This protein binds this small molecule.
Small molecule (SMILES): O=C(O)[C@H](Cc1c[nH]c2ccccc12)NC(=O)C(F)(F)C(F)(F)C(F)(F)C(F)(F)C(F)(F)C(F)(F)C(F)(F)C(F)(F)F

Sequence of chain 1.B:
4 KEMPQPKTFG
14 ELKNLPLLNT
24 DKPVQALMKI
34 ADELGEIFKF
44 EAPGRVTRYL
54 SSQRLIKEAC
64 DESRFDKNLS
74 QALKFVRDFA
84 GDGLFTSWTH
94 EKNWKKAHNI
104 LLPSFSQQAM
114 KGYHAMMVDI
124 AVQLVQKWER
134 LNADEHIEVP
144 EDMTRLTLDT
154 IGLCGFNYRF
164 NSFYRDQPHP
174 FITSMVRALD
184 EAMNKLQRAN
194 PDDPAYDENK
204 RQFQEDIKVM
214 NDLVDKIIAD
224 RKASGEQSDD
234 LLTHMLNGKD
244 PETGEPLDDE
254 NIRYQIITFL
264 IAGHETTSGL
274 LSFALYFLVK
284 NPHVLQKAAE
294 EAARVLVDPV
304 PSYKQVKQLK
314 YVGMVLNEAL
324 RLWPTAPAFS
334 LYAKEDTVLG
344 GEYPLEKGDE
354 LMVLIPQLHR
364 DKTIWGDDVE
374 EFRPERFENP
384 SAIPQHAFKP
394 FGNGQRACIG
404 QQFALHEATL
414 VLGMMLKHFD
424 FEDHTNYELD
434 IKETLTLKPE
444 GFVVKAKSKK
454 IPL

Binding-site contacts:
Ligand atom O contacts residue GLN74 of chain 1.B at 2.9 Å (h-bond).
Ligand atom FBJ contacts residue ALA331 of chain 1.B at 3.4 Å.
Ligand atom FBP contacts residue ALA331 of chain 1.B at 3.0 Å.
Ligand atom FBN contacts residue PHE88 of chain 1.B at 3.2 Å.
Ligand atom FBB contacts residue VAL27 of chain 1.B at 3.6 Å.
Ligand atom O contacts residue SER73 of chain 1.B at 3.5 Å.
Ligand atom FBK contacts residue LEU438 of chain 1.B at 2.7 Å.
Ligand atom FBO contacts residue ALA329 of chain 1.B at 3.4 Å.
Ligand atom CZ2 contacts residue ALA45 of chain 1.B at 3.5 Å (hydrophobic).
Ligand atom FBO contacts residue LEU438 of chain 1.B at 2.7 Å.
Ligand atom FBE contacts residue ALA75 of chain 1.B at 3.5 Å.
Ligand atom FBF contacts residue MET186 of chain 1.B at 3.3 Å.
Ligand atom FBI contacts residue ALA75 of chain 1.B at 3.2 Å.
Ligand atom NE1 contacts residue LEU21 of chain 1.B at 3.8 Å.
Ligand atom FAZ contacts residue LEU189 of chain 1.B at 3.2 Å.
Ligand atom CB contacts residue TYR52 of chain 1.B at 3.1 Å (hydrophobic).
Ligand atom CH2 contacts residue ARG48 of chain 1.B at 3.5 Å.
Ligand atom FBC contacts residue VAL27 of chain 1.B at 3.4 Å.
Ligand atom CD1 contacts residue LEU21 of chain 1.B at 3.5 Å (hydrophobic).
Ligand atom OXT contacts residue SER73 of chain 1.B at 3.8 Å.
Ligand atom FBA contacts residue LEU21 of chain 1.B at 3.6 Å.
Ligand atom C contacts residue GLN74 of chain 1.B at 3.5 Å.
Ligand atom FBB contacts residue PRO26 of chain 1.B at 3.7 Å.
Ligand atom OXT contacts residue GLN74 of chain 1.B at 3.4 Å (h-bond).
Ligand atom FBA contacts residue LEU30 of chain 1.B at 3.4 Å.
Ligand atom OXT contacts residue ALA75 of chain 1.B at 3.1 Å (h-bond).
Ligand atom OAQ contacts residue TYR52 of chain 1.B at 2.7 Å (h-bond).
Ligand atom FBO contacts residue PRO330 of chain 1.B at 3.7 Å.
Ligand atom CH2 contacts residue ALA45 of chain 1.B at 3.3 Å (hydrophobic).
Ligand atom FBP contacts residue ALA329 of chain 1.B at 3.4 Å.
Ligand atom CAP contacts residue TYR52 of chain 1.B at 3.5 Å (hydrophobic).
Ligand atom FBG contacts residue ALA331 of chain 1.B at 3.7 Å.
Ligand atom FBG contacts residue VAL27 of chain 1.B at 3.6 Å.
Ligand atom CAW contacts residue LEU438 of chain 1.B at 3.7 Å (hydrophobic).
Ligand atom CE3 contacts residue THR50 of chain 1.B at 3.6 Å.
Ligand atom CAY contacts residue LEU438 of chain 1.B at 3.7 Å (hydrophobic).
Ligand atom FBK contacts residue PRO330 of chain 1.B at 3.7 Å.
Ligand atom FBA contacts residue PRO26 of chain 1.B at 3.7 Å.
Ligand atom C contacts residue SER73 of chain 1.B at 3.7 Å.
Ligand atom FBM contacts residue LEU438 of chain 1.B at 2.9 Å.